Binding-site contacts:
Ligand atom O1 contacts residue TYR285 of chain 1.J at 3.0 Å (h-bond).
Ligand atom C26 contacts residue ARG289 of chain 1.K at 3.7 Å.
Ligand atom C28 contacts residue ARG289 of chain 1.K at 3.8 Å.
Ligand atom P4 contacts residue LYS99 of chain 1.J at 3.6 Å.
Ligand atom O23 contacts residue ARG289 of chain 1.K at 2.7 Å (salt-bridge).
Ligand atom N3 contacts residue TYR248 of chain 1.J at 3.7 Å.
Ligand atom N1 contacts residue GLU250 of chain 1.J at 3.1 Å (salt-bridge).
Ligand atom P2 contacts residue ARG41 of chain 1.J at 3.8 Å.
Ligand atom N2 contacts residue GLU250 of chain 1.J at 2.7 Å (salt-bridge).
Ligand atom O25 contacts residue ARG289 of chain 1.K at 3.8 Å.
Ligand atom C5 contacts residue TYR248 of chain 1.J at 3.6 Å (hydrophobic).
Ligand atom N4 contacts residue TYR248 of chain 1.J at 3.8 Å.
Ligand atom C7 contacts residue TYR248 of chain 1.J at 3.8 Å (hydrophobic).
Ligand atom C10 contacts residue TYR248 of chain 1.J at 3.8 Å (hydrophobic).
Ligand atom N7 contacts residue ASN35 of chain 1.J at 3.8 Å.
Ligand atom N1 contacts residue TYR154 of chain 1.J at 3.4 Å.
Ligand atom O4 contacts residue TYR248 of chain 1.J at 3.5 Å (h-bond).
Ligand atom C11 contacts residue SAH1 of chain 1.YA at 3.6 Å.
Ligand atom O9 contacts residue ARG41 of chain 1.J at 3.3 Å.
Ligand atom O7 contacts residue THR246 of chain 1.J at 3.8 Å.
Ligand atom O10 contacts residue MG1 of chain 1.AB at 2.5 Å.
Ligand atom O7 contacts residue MG1 of chain 1.AB at 2.7 Å.
Ligand atom O19 contacts residue LYS99 of chain 1.J at 3.7 Å.
Ligand atom N2 contacts residue TYR154 of chain 1.J at 3.8 Å.
Ligand atom O9 contacts residue ASN35 of chain 1.J at 3.4 Å (h-bond).
Ligand atom N12 contacts residue ARG289 of chain 1.K at 3.6 Å.
Ligand atom C23 contacts residue LYS99 of chain 1.J at 3.5 Å.
Ligand atom O6 contacts residue TYR248 of chain 1.J at 3.4 Å (h-bond).
Ligand atom C4 contacts residue ARG41 of chain 1.J at 3.6 Å.
Ligand atom C2 contacts residue TYR248 of chain 1.J at 3.7 Å (hydrophobic).
Ligand atom C2 contacts residue GLU250 of chain 1.J at 3.3 Å.
Ligand atom C31 contacts residue GLU54 of chain 1.K at 3.5 Å.
Ligand atom O2 contacts residue ARG41 of chain 1.J at 3.2 Å (salt-bridge).
Ligand atom O13 contacts residue ARG70 of chain 1.J at 3.3 Å (salt-bridge).
Ligand atom O11 contacts residue ARG41 of chain 1.J at 3.7 Å.
Ligand atom N1 contacts residue TYR248 of chain 1.J at 3.8 Å.
Ligand atom C2 contacts residue TYR154 of chain 1.J at 3.5 Å (hydrophobic).
Ligand atom N8 contacts residue VAL279 of chain 1.K at 3.4 Å (h-bond).
Ligand atom O18 contacts residue LYS99 of chain 1.J at 3.0 Å (salt-bridge).
Ligand atom O8 contacts residue ARG41 of chain 1.J at 3.2 Å (salt-bridge).

Sequence of chain 1.J:
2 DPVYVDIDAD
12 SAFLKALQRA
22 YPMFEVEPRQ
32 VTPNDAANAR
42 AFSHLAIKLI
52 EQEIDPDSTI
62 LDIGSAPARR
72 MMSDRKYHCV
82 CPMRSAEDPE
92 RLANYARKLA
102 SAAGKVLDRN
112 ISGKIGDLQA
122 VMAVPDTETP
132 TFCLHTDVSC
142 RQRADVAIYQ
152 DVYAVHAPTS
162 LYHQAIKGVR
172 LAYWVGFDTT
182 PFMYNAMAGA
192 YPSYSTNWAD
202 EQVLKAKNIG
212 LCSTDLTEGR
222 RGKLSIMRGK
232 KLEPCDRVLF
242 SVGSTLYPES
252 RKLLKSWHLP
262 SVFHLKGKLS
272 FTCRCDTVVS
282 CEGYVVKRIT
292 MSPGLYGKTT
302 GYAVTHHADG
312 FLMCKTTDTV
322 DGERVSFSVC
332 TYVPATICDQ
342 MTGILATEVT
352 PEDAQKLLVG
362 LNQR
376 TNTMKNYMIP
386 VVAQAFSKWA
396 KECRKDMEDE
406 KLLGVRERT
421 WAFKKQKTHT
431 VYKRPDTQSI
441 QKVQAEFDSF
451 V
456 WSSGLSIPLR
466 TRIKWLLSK

A small-molecule ligand and the protein it binds are described below.
Small molecule (SMILES): CO[C@@H]1[C@H](OP(=O)(O)OC[C@H]2O[C@H](n3ccc(=O)[nH]c3=O)[C@H](O)[C@@H]2O)[C@@H](COP(=O)(O)OP(=O)(O)OP(=O)(O)OC[C@H]2O[C@@H](N3CN(C)c4c3nc(N)[nH]c4=O)[C@H](O)[C@@H]2O)O[C@H]1N1CNc2c(N)ncnc21

Sequence of chain 1.K:
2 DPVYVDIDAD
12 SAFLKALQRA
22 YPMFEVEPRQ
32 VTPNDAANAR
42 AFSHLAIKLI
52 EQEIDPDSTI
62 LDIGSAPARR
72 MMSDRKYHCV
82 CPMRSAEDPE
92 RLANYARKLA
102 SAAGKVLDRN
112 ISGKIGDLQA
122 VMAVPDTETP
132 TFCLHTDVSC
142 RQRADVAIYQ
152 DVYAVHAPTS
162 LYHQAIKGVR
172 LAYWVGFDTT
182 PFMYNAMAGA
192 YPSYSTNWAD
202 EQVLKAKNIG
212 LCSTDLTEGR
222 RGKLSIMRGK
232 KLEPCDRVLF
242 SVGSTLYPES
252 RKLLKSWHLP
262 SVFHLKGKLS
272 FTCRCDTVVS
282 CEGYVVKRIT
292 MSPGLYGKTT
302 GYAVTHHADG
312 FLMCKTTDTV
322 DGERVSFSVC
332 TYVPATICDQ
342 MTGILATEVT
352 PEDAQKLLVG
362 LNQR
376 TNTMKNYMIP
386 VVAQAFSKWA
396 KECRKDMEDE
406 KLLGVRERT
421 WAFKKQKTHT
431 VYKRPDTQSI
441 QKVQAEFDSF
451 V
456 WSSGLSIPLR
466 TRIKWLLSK